Binding-site contacts:
Ligand atom OP2 contacts residue LYS57 of chain 43.C at 3.0 Å (salt-bridge).
Ligand atom O5' contacts residue LYS57 of chain 43.C at 2.8 Å (salt-bridge).
Ligand atom O3' contacts residue SER51 of chain 43.C at 3.3 Å (h-bond).
Ligand atom N9 contacts residue LYS61 of chain 22.C at 3.8 Å.
Ligand atom N7 contacts residue LYS61 of chain 22.C at 3.4 Å.
Ligand atom N7 contacts residue TYR85 of chain 22.C at 3.8 Å.
Ligand atom OP1 contacts residue LYS57 of chain 43.C at 2.9 Å.
Ligand atom C5' contacts residue LYS57 of chain 43.C at 3.8 Å.
Ligand atom N1 contacts residue THR59 of chain 22.C at 3.4 Å.
Ligand atom C6 contacts residue THR45 of chain 22.C at 3.4 Å.
Ligand atom O4' contacts residue LYS61 of chain 22.C at 3.7 Å.
Ligand atom OP2 contacts residue TYR85 of chain 22.C at 2.6 Å (h-bond).
Ligand atom O5' contacts residue ARG49 of chain 43.C at 3.6 Å (salt-bridge).
Ligand atom N7 contacts residue THR45 of chain 22.C at 2.7 Å (h-bond).
Ligand atom C8 contacts residue LYS61 of chain 22.C at 3.6 Å.
Ligand atom N6 contacts residue CYS46 of chain 22.C at 3.6 Å (h-bond).
Ligand atom C2 contacts residue SER47 of chain 22.C at 3.2 Å.
Ligand atom O3' contacts residue ARG49 of chain 43.C at 3.6 Å (salt-bridge).
Ligand atom N6 contacts residue THR59 of chain 22.C at 2.7 Å (h-bond).
Ligand atom OP2 contacts residue LYS89 of chain 43.C at 3.5 Å (salt-bridge).
Ligand atom OP2 contacts residue LYS57 of chain 43.C at 3.5 Å (salt-bridge).
Ligand atom OP2 contacts residue THR91 of chain 43.C at 3.7 Å.
Ligand atom OP2 contacts residue SER51 of chain 43.C at 3.3 Å (h-bond).
Ligand atom O5' contacts residue LYS89 of chain 43.C at 3.2 Å (salt-bridge).
Ligand atom OP1 contacts residue ASN55 of chain 43.C at 3.0 Å (h-bond).
Ligand atom P contacts residue SER51 of chain 43.C at 3.2 Å.
Ligand atom C5 contacts residue THR45 of chain 22.C at 3.4 Å.
Ligand atom P contacts residue ARG49 of chain 43.C at 3.7 Å.
Ligand atom OP1 contacts residue SER52 of chain 43.C at 3.1 Å.
Ligand atom N1 contacts residue SER47 of chain 22.C at 2.7 Å (h-bond).
Ligand atom OP1 contacts residue ASN55 of chain 43.C at 3.2 Å.
Ligand atom OP1 contacts residue SER51 of chain 43.C at 2.7 Å (h-bond).
Ligand atom C6 contacts residue THR59 of chain 22.C at 3.5 Å.
Ligand atom C4' contacts residue ARG49 of chain 43.C at 3.6 Å.
Ligand atom C5' contacts residue ARG49 of chain 43.C at 2.6 Å.
Ligand atom N6 contacts residue THR45 of chain 22.C at 2.8 Å (h-bond).
Ligand atom OP1 contacts residue ARG49 of chain 43.C at 2.6 Å (salt-bridge).
Ligand atom OP2 contacts residue LYS43 of chain 22.C at 2.7 Å (salt-bridge).
Ligand atom OP1 contacts residue LYS89 of chain 43.C at 3.5 Å (salt-bridge).
Ligand atom P contacts residue LYS57 of chain 43.C at 3.1 Å.

Sequence of chain 22.C:
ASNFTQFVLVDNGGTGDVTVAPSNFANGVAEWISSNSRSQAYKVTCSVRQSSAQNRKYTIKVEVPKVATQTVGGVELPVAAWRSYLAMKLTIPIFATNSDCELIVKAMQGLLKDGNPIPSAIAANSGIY

A protein and the small-molecule ligand that binds it are described below.
Small molecule (SMILES): Nc1ccn([C@@H]2O[C@H](CO[P](=O)(O)O[C@H]3[C@@H](O)[C@H](n4cnc5c(N)ncnc54)O[C@@H]3CO[P](=O)(O)O[C@H]3[C@@H](O)[C@H](n4cnc5c(=O)nc(N)[nH]c54)O[C@@H]3CO[P](=O)(O)O[C@H]3[C@@H](O)[C@H](n4cnc5c(N)ncnc54)O[C@@H]3CO[P](=O)(O)O[C@H]3[C@@H](O)[C@H](n4cnc5c(N)ncnc54)O[C@@H]3CO[P](=O)(O)O[C@H]3[C@@H](O)[C@H](n4ccc(=O)[nH]c4=O)O[C@@H]3CO[P](=O)(O)O[C@H]3[C@@H](O)[C@H](n4ccc(N)nc4=O)O[C@@H]3CO[P](=O)(O)O[C@H]3[C@@H](O)[C@H](n4ccc(=O)[nH]c4=O)O[C@@H]3CO[P](=O)(O)O[C@H]3[C@@H](O)[C@H](n4cnc5c(=O)nc(N)[nH]c54)O[C@@H]3CO)[C@@H](O)[C@H]2O)c(=O)n1

Sequence of chain 43.C:
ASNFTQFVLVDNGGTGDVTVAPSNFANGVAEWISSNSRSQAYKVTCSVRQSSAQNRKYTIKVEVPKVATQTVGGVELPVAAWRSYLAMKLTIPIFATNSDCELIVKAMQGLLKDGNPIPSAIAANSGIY